Sequence of chain 1.A:
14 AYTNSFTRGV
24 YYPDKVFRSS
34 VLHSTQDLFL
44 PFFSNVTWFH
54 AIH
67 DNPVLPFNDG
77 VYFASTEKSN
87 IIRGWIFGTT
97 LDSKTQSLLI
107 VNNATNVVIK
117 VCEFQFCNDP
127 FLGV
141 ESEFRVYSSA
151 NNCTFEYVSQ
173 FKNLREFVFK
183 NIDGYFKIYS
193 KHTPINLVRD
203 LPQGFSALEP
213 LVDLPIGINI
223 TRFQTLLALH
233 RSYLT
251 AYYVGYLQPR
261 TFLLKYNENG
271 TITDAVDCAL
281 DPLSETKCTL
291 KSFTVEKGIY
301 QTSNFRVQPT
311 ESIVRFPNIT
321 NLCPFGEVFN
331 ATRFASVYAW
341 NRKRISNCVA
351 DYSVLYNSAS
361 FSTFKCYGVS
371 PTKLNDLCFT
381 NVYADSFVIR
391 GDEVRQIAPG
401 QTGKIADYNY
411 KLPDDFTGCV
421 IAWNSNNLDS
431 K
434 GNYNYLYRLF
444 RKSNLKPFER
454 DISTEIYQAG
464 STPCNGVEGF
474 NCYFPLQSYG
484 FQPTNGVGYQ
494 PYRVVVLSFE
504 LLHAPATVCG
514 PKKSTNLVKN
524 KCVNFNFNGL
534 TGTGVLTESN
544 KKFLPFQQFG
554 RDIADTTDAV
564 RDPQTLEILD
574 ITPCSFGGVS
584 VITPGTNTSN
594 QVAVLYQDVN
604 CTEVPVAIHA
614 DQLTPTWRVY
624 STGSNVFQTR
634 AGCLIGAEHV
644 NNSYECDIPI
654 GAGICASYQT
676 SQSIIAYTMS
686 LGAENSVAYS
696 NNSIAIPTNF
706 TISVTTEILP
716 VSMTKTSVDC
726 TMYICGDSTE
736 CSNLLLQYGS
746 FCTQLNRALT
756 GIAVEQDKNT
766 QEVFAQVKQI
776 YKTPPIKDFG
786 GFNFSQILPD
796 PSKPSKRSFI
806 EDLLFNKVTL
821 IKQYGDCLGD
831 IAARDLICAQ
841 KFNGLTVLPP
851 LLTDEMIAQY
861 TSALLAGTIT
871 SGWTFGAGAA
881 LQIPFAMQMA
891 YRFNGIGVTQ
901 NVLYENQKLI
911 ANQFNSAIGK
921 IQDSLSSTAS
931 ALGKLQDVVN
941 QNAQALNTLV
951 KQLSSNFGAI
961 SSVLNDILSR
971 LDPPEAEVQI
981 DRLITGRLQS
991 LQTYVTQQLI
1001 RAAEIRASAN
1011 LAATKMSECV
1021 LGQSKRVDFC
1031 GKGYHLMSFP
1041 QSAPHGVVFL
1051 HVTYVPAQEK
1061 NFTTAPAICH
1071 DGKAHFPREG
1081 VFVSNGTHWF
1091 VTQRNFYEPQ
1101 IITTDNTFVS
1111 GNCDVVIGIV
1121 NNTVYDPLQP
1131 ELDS

The protein below binds the small molecule below.
Small molecule (SMILES): CC(=O)N[C@@H]1[C@@H](O)[C@H](O)[C@@H](CO)O[C@H]1O

Binding-site contacts:
Ligand atom N2 contacts residue ASN330 of chain 1.A at 2.9 Å (h-bond).
Ligand atom C7 contacts residue ASN330 of chain 1.A at 3.6 Å.
Ligand atom C2 contacts residue ASN330 of chain 1.A at 2.5 Å.
Ligand atom C1 contacts residue ASN330 of chain 1.A at 1.4 Å.
Ligand atom C8 contacts residue GLY326 of chain 1.A at 3.8 Å.
Ligand atom O7 contacts residue GLY326 of chain 1.A at 3.2 Å (h-bond).
Ligand atom C7 contacts residue GLY326 of chain 1.A at 3.6 Å.
Ligand atom C5 contacts residue ASN330 of chain 1.A at 3.7 Å.
Ligand atom O7 contacts residue PHE325 of chain 1.A at 3.4 Å.
Ligand atom O5 contacts residue ASN330 of chain 1.A at 2.4 Å (h-bond).
Ligand atom C8 contacts residue ASN330 of chain 1.A at 4.0 Å.
Ligand atom C4 contacts residue ASN330 of chain 1.A at 4.2 Å.
Ligand atom N2 contacts residue GLY326 of chain 1.A at 4.4 Å.
Ligand atom C7 contacts residue PHE325 of chain 1.A at 4.3 Å (hydrophobic).
Ligand atom C3 contacts residue ASN330 of chain 1.A at 3.8 Å.